Sequence of chain 1.B:
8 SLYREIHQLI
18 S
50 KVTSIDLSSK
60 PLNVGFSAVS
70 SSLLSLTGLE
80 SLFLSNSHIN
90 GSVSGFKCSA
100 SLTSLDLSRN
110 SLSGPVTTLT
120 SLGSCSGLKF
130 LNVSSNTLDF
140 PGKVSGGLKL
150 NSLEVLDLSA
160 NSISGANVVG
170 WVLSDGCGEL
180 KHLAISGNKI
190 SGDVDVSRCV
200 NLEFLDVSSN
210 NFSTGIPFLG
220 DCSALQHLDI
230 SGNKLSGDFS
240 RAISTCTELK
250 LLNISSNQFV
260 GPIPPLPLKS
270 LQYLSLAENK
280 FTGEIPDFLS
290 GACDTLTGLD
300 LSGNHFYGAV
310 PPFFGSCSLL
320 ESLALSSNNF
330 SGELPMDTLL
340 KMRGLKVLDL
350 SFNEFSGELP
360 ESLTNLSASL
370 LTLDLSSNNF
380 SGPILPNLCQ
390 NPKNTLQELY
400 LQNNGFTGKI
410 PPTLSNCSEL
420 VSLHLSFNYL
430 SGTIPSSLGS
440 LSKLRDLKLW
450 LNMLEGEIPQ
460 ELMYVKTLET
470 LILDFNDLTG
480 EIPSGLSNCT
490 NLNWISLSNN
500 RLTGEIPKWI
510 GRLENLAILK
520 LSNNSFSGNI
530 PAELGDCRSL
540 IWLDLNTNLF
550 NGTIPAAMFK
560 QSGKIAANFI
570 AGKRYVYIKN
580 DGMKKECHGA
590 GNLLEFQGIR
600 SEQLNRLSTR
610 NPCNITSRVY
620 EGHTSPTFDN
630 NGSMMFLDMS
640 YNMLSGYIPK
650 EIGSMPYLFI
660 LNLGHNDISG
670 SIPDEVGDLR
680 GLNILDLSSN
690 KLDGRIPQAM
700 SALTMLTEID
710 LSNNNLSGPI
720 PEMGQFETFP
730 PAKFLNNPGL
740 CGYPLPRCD

Binding-site contacts:
Ligand atom C5 contacts residue ASN252 of chain 1.B at 3.7 Å.
Ligand atom C7 contacts residue TYR272 of chain 1.B at 4.3 Å (hydrophobic).
Ligand atom C2 contacts residue ASP228 of chain 1.B at 4.5 Å.
Ligand atom N2 contacts residue TYR272 of chain 1.B at 4.0 Å.
Ligand atom C5 contacts residue SER230 of chain 1.B at 4.1 Å.
Ligand atom C1 contacts residue SER254 of chain 1.B at 3.7 Å.
Ligand atom O5 contacts residue SER230 of chain 1.B at 3.1 Å (h-bond).
Ligand atom O5 contacts residue ASN252 of chain 1.B at 2.4 Å (h-bond).
Ligand atom C8 contacts residue LEU250 of chain 1.B at 4.0 Å (hydrophobic).
Ligand atom C4 contacts residue ASN252 of chain 1.B at 4.2 Å.
Ligand atom C7 contacts residue ASN252 of chain 1.B at 3.7 Å.
Ligand atom O6 contacts residue SER254 of chain 1.B at 4.4 Å.
Ligand atom C6 contacts residue SER254 of chain 1.B at 3.4 Å.
Ligand atom C5 contacts residue SER254 of chain 1.B at 3.2 Å.
Ligand atom O5 contacts residue ASP228 of chain 1.B at 4.1 Å.
Ligand atom C1 contacts residue SER230 of chain 1.B at 4.1 Å.
Ligand atom N2 contacts residue ASN252 of chain 1.B at 2.7 Å (h-bond).
Ligand atom C1 contacts residue ASP228 of chain 1.B at 4.2 Å.
Ligand atom O5 contacts residue SER254 of chain 1.B at 3.1 Å (h-bond).
Ligand atom C2 contacts residue ASN252 of chain 1.B at 2.3 Å.
Ligand atom O6 contacts residue SER230 of chain 1.B at 3.1 Å (h-bond).
Ligand atom C1 contacts residue ASN252 of chain 1.B at 1.4 Å.
Ligand atom C3 contacts residue ASN252 of chain 1.B at 3.7 Å.
Ligand atom C8 contacts residue TYR272 of chain 1.B at 3.5 Å (hydrophobic).
Ligand atom C6 contacts residue SER230 of chain 1.B at 3.7 Å.
Ligand atom O7 contacts residue ASN252 of chain 1.B at 4.2 Å.

The protein below binds the small molecule below.
Small molecule (SMILES): CC(=O)N[C@H]1[C@H](O[C@H]2[C@H](O)[C@@H](NC(C)=O)CO[C@@H]2CO)O[C@H](CO)[C@@H](O[C@@H]2O[C@H](CO)[C@@H](O)[C@H](O)[C@@H]2O)[C@@H]1O